Sequence of chain 1.A:
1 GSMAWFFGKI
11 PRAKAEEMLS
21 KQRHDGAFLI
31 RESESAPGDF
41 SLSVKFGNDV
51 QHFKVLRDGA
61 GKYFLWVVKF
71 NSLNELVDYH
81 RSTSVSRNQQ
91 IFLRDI

The small molecule below binds the protein below.
Small molecule (SMILES): C[C@@](Cc1ccc(OP(=O)(O)O)cc1)(NC(=O)[C@H](Cc1ccc(OP(=O)(O)O)cc1)NC(=O)OCc1cccc(N)c1)C(=O)N[C@@H](CC(N)=O)C(=O)O

Binding-site contacts:
Ligand atom O1P contacts residue ASN88 of chain 1.A at 2.8 Å (h-bond).
Ligand atom O2P contacts residue ARG87 of chain 1.A at 2.8 Å (salt-bridge).
Ligand atom P contacts residue SER35 of chain 1.A at 3.5 Å.
Ligand atom C contacts residue HIS52 of chain 1.A at 3.4 Å.
Ligand atom OH contacts residue SER35 of chain 1.A at 3.4 Å (h-bond).
Ligand atom CD2 contacts residue PHE53 of chain 1.A at 3.4 Å (hydrophobic).
Ligand atom CD1 contacts residue LYS54 of chain 1.A at 3.3 Å.
Ligand atom ND2 contacts residue LYS54 of chain 1.A at 2.8 Å (salt-bridge).
Ligand atom O3P contacts residue ARG87 of chain 1.A at 2.6 Å (salt-bridge).
Ligand atom CD2 contacts residue PHE53 of chain 1.A at 3.6 Å (hydrophobic).
Ligand atom CE1 contacts residue PHE46 of chain 1.A at 3.5 Å (hydrophobic).
Ligand atom OD1 contacts residue PHE53 of chain 1.A at 3.2 Å.
Ligand atom O3P contacts residue SER33 of chain 1.A at 2.6 Å (h-bond).
Ligand atom CB contacts residue HIS52 of chain 1.A at 3.4 Å.
Ligand atom ND2 contacts residue LEU65 of chain 1.A at 2.9 Å (h-bond).
Ligand atom CD2 contacts residue HIS52 of chain 1.A at 3.5 Å.
Ligand atom O18 contacts residue ARG12 of chain 1.A at 2.7 Å (salt-bridge).
Ligand atom CE1 contacts residue LYS54 of chain 1.A at 3.5 Å.
Ligand atom O3P contacts residue SER41 of chain 1.A at 2.6 Å (h-bond).
Ligand atom OH contacts residue SER86 of chain 1.A at 3.2 Å (h-bond).
Ligand atom C1 contacts residue ARG12 of chain 1.A at 3.1 Å.
Ligand atom O1P contacts residue SER35 of chain 1.A at 2.7 Å (h-bond).
Ligand atom O3P contacts residue ARG31 of chain 1.A at 2.9 Å (salt-bridge).
Ligand atom C6 contacts residue ARG12 of chain 1.A at 3.6 Å.
Ligand atom O2P contacts residue ASN88 of chain 1.A at 3.4 Å (h-bond).
Ligand atom O3P contacts residue SER86 of chain 1.A at 3.4 Å.
Ligand atom OD1 contacts residue LYS54 of chain 1.A at 2.8 Å (salt-bridge).
Ligand atom CA contacts residue HIS52 of chain 1.A at 3.0 Å.
Ligand atom N contacts residue HIS52 of chain 1.A at 2.8 Å (h-bond).
Ligand atom CD1 contacts residue GLN51 of chain 1.A at 3.3 Å.
Ligand atom CD2 contacts residue LYS54 of chain 1.A at 3.5 Å.
Ligand atom O1P contacts residue ARG87 of chain 1.A at 3.4 Å (salt-bridge).
Ligand atom O2P contacts residue ARG31 of chain 1.A at 2.7 Å (salt-bridge).
Ligand atom P contacts residue ASN88 of chain 1.A at 3.5 Å.
Ligand atom P contacts residue SER86 of chain 1.A at 3.3 Å.
Ligand atom O2P contacts residue ARG12 of chain 1.A at 3.0 Å (salt-bridge).
Ligand atom CB contacts residue HIS52 of chain 1.A at 3.5 Å.
Ligand atom O1P contacts residue SER86 of chain 1.A at 2.6 Å (h-bond).
Ligand atom CG contacts residue LYS54 of chain 1.A at 3.3 Å.
Ligand atom C2 contacts residue ARG12 of chain 1.A at 3.0 Å.